This small molecule binds to this protein.
Small molecule (SMILES): CC(=O)N[C@@H]1[C@@H](O)[C@H](O)[C@@H](CO)O[C@H]1O

Sequence of chain 1.C:
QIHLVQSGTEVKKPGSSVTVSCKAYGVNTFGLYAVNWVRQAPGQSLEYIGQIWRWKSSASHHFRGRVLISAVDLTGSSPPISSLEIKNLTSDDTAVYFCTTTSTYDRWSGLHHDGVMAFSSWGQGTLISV

Binding-site contacts:
Ligand atom N2 contacts residue ASN88 of chain 1.C at 3.0 Å (h-bond).
Ligand atom C7 contacts residue ASN88 of chain 1.C at 3.8 Å.
Ligand atom C3 contacts residue ASN88 of chain 1.C at 3.8 Å.
Ligand atom C2 contacts residue ASN88 of chain 1.C at 2.5 Å.
Ligand atom C8 contacts residue GLY15 of chain 1.C at 3.4 Å.
Ligand atom C1 contacts residue ASN88 of chain 1.C at 1.4 Å.
Ligand atom O6 contacts residue ASN88 of chain 1.C at 4.3 Å.
Ligand atom C5 contacts residue ASN88 of chain 1.C at 3.6 Å.
Ligand atom O5 contacts residue ASN88 of chain 1.C at 2.3 Å (h-bond).
Ligand atom C4 contacts residue ASN88 of chain 1.C at 4.2 Å.
Ligand atom C8 contacts residue ASN88 of chain 1.C at 4.1 Å.